This protein binds this small molecule.
Small molecule (SMILES): CC(=O)N[C@@H](C)C(=S)N1C[C@H](O)C[C@H]1C(=S)NCc1ccc(-c2scnc2C)cc1

Binding-site contacts:
Ligand atom SAF contacts residue TYR47 of chain 1.F at 2.9 Å (h-bond).
Ligand atom CAJ contacts residue TYR47 of chain 1.F at 4.0 Å (hydrophobic).
Ligand atom OAE contacts residue TYR61 of chain 1.F at 4.0 Å.
Ligand atom NAQ contacts residue HIS59 of chain 1.F at 3.0 Å (h-bond).
Ligand atom OAE contacts residue TRP37 of chain 1.F at 3.9 Å.
Ligand atom OAE contacts residue SER60 of chain 1.F at 2.6 Å (h-bond).
Ligand atom CBC contacts residue HIS59 of chain 1.F at 3.4 Å.
Ligand atom CAU contacts residue TYR47 of chain 1.F at 3.9 Å (hydrophobic).
Ligand atom CAK contacts residue ILE58 of chain 1.F at 3.6 Å (hydrophobic).
Ligand atom CAZ contacts residue ILE58 of chain 1.F at 3.9 Å (hydrophobic).
Ligand atom CAY contacts residue TYR47 of chain 1.F at 3.9 Å (hydrophobic).
Ligand atom CAN contacts residue TYR47 of chain 1.F at 4.0 Å (hydrophobic).
Ligand atom CBA contacts residue HIS64 of chain 1.F at 3.8 Å.
Ligand atom CAN contacts residue TRP66 of chain 1.F at 3.6 Å (hydrophobic).
Ligand atom OAE contacts residue HIS64 of chain 1.F at 2.7 Å (h-bond).
Ligand atom SAG contacts residue TYR61 of chain 1.F at 4.0 Å.
Ligand atom CAC contacts residue TRP37 of chain 1.F at 3.8 Å (hydrophobic).
Ligand atom OAD contacts residue PHE40 of chain 1.F at 3.8 Å.
Ligand atom OAD contacts residue TYR61 of chain 1.F at 3.6 Å.
Ligand atom CAL contacts residue LEU50 of chain 1.F at 3.9 Å (hydrophobic).
Ligand atom SAS contacts residue TYR47 of chain 1.F at 3.9 Å.
Ligand atom CAL contacts residue PRO35 of chain 1.F at 4.0 Å (hydrophobic).
Ligand atom CAI contacts residue ILE58 of chain 1.F at 4.0 Å (hydrophobic).
Ligand atom CAL contacts residue PRO48 of chain 1.F at 3.2 Å (hydrophobic).
Ligand atom CAO contacts residue TYR47 of chain 1.F at 3.5 Å (hydrophobic).
Ligand atom NAP contacts residue ARG56 of chain 1.F at 3.7 Å.
Ligand atom CBA contacts residue SER60 of chain 1.F at 3.7 Å.
Ligand atom CAI contacts residue HIS59 of chain 1.F at 3.8 Å.
Ligand atom NAP contacts residue PRO48 of chain 1.F at 4.0 Å.
Ligand atom CAO contacts residue TRP37 of chain 1.F at 3.6 Å (hydrophobic).
Ligand atom CAU contacts residue HIS59 of chain 1.F at 3.6 Å.
Ligand atom CBA contacts residue TRP66 of chain 1.F at 3.6 Å (hydrophobic).
Ligand atom CBA contacts residue TYR47 of chain 1.F at 3.9 Å (hydrophobic).
Ligand atom CAN contacts residue HIS59 of chain 1.F at 3.4 Å.
Ligand atom CAM contacts residue HIS59 of chain 1.F at 4.0 Å.
Ligand atom SAS contacts residue PRO35 of chain 1.F at 4.0 Å.
Ligand atom CBA contacts residue TRP37 of chain 1.F at 4.0 Å (hydrophobic).
Ligand atom CAT contacts residue TYR61 of chain 1.F at 4.0 Å (hydrophobic).
Ligand atom CAN contacts residue SER60 of chain 1.F at 4.0 Å.
Ligand atom OAD contacts residue HIS64 of chain 1.F at 3.4 Å.

Sequence of chain 1.F:
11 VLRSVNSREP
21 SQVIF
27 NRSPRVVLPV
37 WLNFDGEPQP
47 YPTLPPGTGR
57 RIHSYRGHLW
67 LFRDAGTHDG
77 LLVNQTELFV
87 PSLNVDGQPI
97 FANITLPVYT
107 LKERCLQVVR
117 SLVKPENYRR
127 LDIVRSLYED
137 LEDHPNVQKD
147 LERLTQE